This protein binds this small molecule.
Small molecule (SMILES): COc1cc(OC)cc(C(=O)N[C@@H]2[C@H](O)[C@@H](CO)O[C@H]2n2cnc3c(N[C@@H]4CCCc5ccccc54)ncnc32)c1

Sequence of chain 1.F:
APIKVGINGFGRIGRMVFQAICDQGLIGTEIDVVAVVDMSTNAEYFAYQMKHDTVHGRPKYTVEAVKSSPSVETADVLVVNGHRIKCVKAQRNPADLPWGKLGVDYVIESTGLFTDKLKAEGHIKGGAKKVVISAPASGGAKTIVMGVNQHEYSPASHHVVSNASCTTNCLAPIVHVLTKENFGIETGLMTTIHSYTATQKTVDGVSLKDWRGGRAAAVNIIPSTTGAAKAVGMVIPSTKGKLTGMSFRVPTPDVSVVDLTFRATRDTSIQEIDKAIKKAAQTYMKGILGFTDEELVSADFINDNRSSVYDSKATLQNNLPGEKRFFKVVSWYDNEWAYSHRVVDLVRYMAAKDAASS

Binding-site contacts:
Ligand atom C8A contacts residue MET39 of chain 1.E at 3.6 Å (hydrophobic).
Ligand atom C5B contacts residue ASP38 of chain 1.E at 3.3 Å.
Ligand atom C10 contacts residue ARG92 of chain 1.E at 3.8 Å.
Ligand atom O3' contacts residue ASP38 of chain 1.E at 3.2 Å (salt-bridge).
Ligand atom N3A contacts residue THR111 of chain 1.E at 3.8 Å.
Ligand atom C4B contacts residue SER40 of chain 1.E at 3.7 Å.
Ligand atom C2A contacts residue ASN8 of chain 1.E at 3.5 Å.
Ligand atom N9A contacts residue MET39 of chain 1.E at 3.8 Å.
Ligand atom C2A contacts residue THR111 of chain 1.E at 3.8 Å.
Ligand atom C3B contacts residue LEU208 of chain 1.F at 3.8 Å (hydrophobic).
Ligand atom C7B contacts residue MET39 of chain 1.E at 3.8 Å (hydrophobic).
Ligand atom C2A contacts residue ALA90 of chain 1.E at 3.7 Å (hydrophobic).
Ligand atom C8 contacts residue MET39 of chain 1.E at 3.4 Å (hydrophobic).
Ligand atom C2' contacts residue ASP38 of chain 1.E at 3.7 Å.
Ligand atom C2 contacts residue LEU113 of chain 1.E at 3.6 Å (hydrophobic).
Ligand atom C5' contacts residue THR111 of chain 1.E at 3.3 Å.
Ligand atom O3' contacts residue PHE10 of chain 1.E at 3.6 Å.
Ligand atom O4' contacts residue ASP38 of chain 1.E at 3.6 Å (salt-bridge).
Ligand atom N3A contacts residue ASP38 of chain 1.E at 3.6 Å.
Ligand atom C4B contacts residue VAL206 of chain 1.F at 3.4 Å (hydrophobic).
Ligand atom C3B contacts residue SER40 of chain 1.E at 3.8 Å.
Ligand atom C2M contacts residue VAL206 of chain 1.F at 3.4 Å (hydrophobic).
Ligand atom N7A contacts residue MET39 of chain 1.E at 3.6 Å (h-bond).
Ligand atom C5B contacts residue VAL206 of chain 1.F at 3.6 Å (hydrophobic).
Ligand atom O4' contacts residue GLY9 of chain 1.E at 3.6 Å.
Ligand atom C1B contacts residue MET39 of chain 1.E at 3.5 Å (hydrophobic).
Ligand atom C1' contacts residue ASP38 of chain 1.E at 3.1 Å.
Ligand atom C5 contacts residue ARG92 of chain 1.E at 3.2 Å.
Ligand atom N6A contacts residue GLN91 of chain 1.E at 3.2 Å (h-bond).
Ligand atom O2M contacts residue SER40 of chain 1.E at 3.4 Å.
Ligand atom N1A contacts residue ALA90 of chain 1.E at 3.4 Å.
Ligand atom C6A contacts residue ALA90 of chain 1.E at 3.8 Å (hydrophobic).
Ligand atom C6 contacts residue ARG92 of chain 1.E at 3.8 Å.
Ligand atom C2M contacts residue PHE46 of chain 1.E at 3.5 Å (hydrophobic).
Ligand atom C6B contacts residue ASP38 of chain 1.E at 3.8 Å.
Ligand atom O2M contacts residue VAL206 of chain 1.F at 3.1 Å.
Ligand atom O3' contacts residue GLY11 of chain 1.E at 3.0 Å.
Ligand atom C6B contacts residue MET39 of chain 1.E at 3.8 Å (hydrophobic).
Ligand atom N3A contacts residue GLY9 of chain 1.E at 3.4 Å.
Ligand atom N2' contacts residue ASP38 of chain 1.E at 3.3 Å (salt-bridge).

Sequence of chain 1.E:
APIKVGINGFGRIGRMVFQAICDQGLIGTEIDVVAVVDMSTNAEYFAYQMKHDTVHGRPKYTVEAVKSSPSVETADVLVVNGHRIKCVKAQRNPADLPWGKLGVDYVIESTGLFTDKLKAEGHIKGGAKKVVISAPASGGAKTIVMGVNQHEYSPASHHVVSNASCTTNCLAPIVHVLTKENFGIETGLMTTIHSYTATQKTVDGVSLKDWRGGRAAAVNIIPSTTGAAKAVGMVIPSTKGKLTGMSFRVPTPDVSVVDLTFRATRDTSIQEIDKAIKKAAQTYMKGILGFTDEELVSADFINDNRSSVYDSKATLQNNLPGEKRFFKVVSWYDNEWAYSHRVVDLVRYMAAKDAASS